Sequence of chain 2.C:
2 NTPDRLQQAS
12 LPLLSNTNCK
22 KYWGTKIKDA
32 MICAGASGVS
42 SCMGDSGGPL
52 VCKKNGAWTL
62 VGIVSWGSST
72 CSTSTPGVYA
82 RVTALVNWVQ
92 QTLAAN

This protein binds this small molecule.
Small molecule (SMILES): CC(C)OP(=O)(O)O

Sequence of chain 2.B:
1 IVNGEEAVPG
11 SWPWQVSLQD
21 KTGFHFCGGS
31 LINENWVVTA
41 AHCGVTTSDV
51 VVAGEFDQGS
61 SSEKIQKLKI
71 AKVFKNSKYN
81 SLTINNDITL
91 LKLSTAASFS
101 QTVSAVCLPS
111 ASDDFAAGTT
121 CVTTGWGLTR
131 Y

Binding-site contacts:
Ligand atom O1P contacts residue SER47 of chain 2.C at 2.5 Å (h-bond).
Ligand atom C1 contacts residue VAL65 of chain 2.C at 4.2 Å (hydrophobic).
Ligand atom O2P contacts residue SER66 of chain 2.C at 4.5 Å.
Ligand atom P contacts residue HIS42 of chain 2.B at 3.4 Å.
Ligand atom O3P contacts residue ASP46 of chain 2.C at 3.6 Å.
Ligand atom C2 contacts residue MET44 of chain 2.C at 4.3 Å (hydrophobic).
Ligand atom O1P contacts residue HIS42 of chain 2.B at 4.2 Å.
Ligand atom P contacts residue SER47 of chain 2.C at 1.6 Å.
Ligand atom C2 contacts residue SER66 of chain 2.C at 4.4 Å.
Ligand atom O3P contacts residue SER47 of chain 2.C at 2.5 Å (h-bond).
Ligand atom O3P contacts residue GLY45 of chain 2.C at 2.9 Å (h-bond).
Ligand atom P contacts residue SER66 of chain 2.C at 4.3 Å.
Ligand atom O3P contacts residue MET44 of chain 2.C at 3.7 Å.
Ligand atom C1 contacts residue GLY68 of chain 2.C at 3.8 Å.
Ligand atom C2 contacts residue SER47 of chain 2.C at 3.3 Å.
Ligand atom O2P contacts residue SER47 of chain 2.C at 2.5 Å (h-bond).
Ligand atom O1P contacts residue SER66 of chain 2.C at 4.0 Å.
Ligand atom P contacts residue GLY45 of chain 2.C at 4.3 Å.
Ligand atom O3P contacts residue CYS43 of chain 2.C at 3.7 Å.
Ligand atom C2 contacts residue CYS43 of chain 2.C at 3.7 Å (hydrophobic).
Ligand atom C1 contacts residue TRP67 of chain 2.C at 3.2 Å (hydrophobic).
Ligand atom C1 contacts residue SER47 of chain 2.C at 3.7 Å.
Ligand atom C1 contacts residue SER66 of chain 2.C at 3.5 Å.
Ligand atom C3 contacts residue CYS43 of chain 2.C at 3.5 Å (hydrophobic).
Ligand atom C3 contacts residue MET44 of chain 2.C at 3.5 Å (hydrophobic).
Ligand atom O2P contacts residue HIS42 of chain 2.B at 2.6 Å (h-bond).
Ligand atom O1P contacts residue CYS43 of chain 2.C at 4.3 Å.